A small-molecule ligand and the protein it binds are described below.
Small molecule (SMILES): CC(=O)N[C@H]1[C@H](O[C@H]2[C@H](O)[C@@H](NC(C)=O)CO[C@@H]2CO)O[C@H](CO)[C@@H](O[C@@H]2O[C@H](CO)[C@@H](O)[C@H](O)[C@@H]2O)[C@@H]1O

Binding-site contacts:
Ligand atom C4 contacts residue ASN591 of chain 1.A at 4.2 Å.
Ligand atom O7 contacts residue ASN591 of chain 1.A at 3.5 Å (h-bond).
Ligand atom C3 contacts residue GLU537 of chain 1.A at 4.5 Å.
Ligand atom O6 contacts residue LYS445 of chain 1.A at 4.1 Å.
Ligand atom C7 contacts residue MET538 of chain 1.A at 3.5 Å (hydrophobic).
Ligand atom O5 contacts residue LYS445 of chain 1.A at 3.8 Å.
Ligand atom O5 contacts residue ASN591 of chain 1.A at 2.3 Å (h-bond).
Ligand atom O6 contacts residue PRO762 of chain 1.A at 3.6 Å.
Ligand atom C6 contacts residue LYS445 of chain 1.A at 3.1 Å.
Ligand atom O7 contacts residue MET538 of chain 1.A at 2.4 Å (h-bond).
Ligand atom C8 contacts residue PRO762 of chain 1.A at 4.4 Å (hydrophobic).
Ligand atom C7 contacts residue ASN591 of chain 1.A at 3.5 Å.
Ligand atom C4 contacts residue LYS445 of chain 1.A at 3.6 Å.
Ligand atom C8 contacts residue MET538 of chain 1.A at 3.6 Å (hydrophobic).
Ligand atom C5 contacts residue LYS445 of chain 1.A at 3.7 Å.
Ligand atom C6 contacts residue PRO762 of chain 1.A at 4.3 Å (hydrophobic).
Ligand atom C1 contacts residue GLU537 of chain 1.A at 4.4 Å.
Ligand atom O3 contacts residue GLU537 of chain 1.A at 4.0 Å.
Ligand atom N2 contacts residue ASN591 of chain 1.A at 3.0 Å (h-bond).
Ligand atom O4 contacts residue GLU537 of chain 1.A at 3.8 Å.
Ligand atom C7 contacts residue GLU537 of chain 1.A at 4.2 Å.
Ligand atom C1 contacts residue ASN591 of chain 1.A at 1.4 Å.
Ligand atom C5 contacts residue GLU537 of chain 1.A at 4.0 Å.
Ligand atom C4 contacts residue GLU537 of chain 1.A at 4.4 Å.
Ligand atom C5 contacts residue ASN591 of chain 1.A at 3.6 Å.
Ligand atom O6 contacts residue THR763 of chain 1.A at 4.3 Å.
Ligand atom O4 contacts residue LYS445 of chain 1.A at 4.1 Å.
Ligand atom O2 contacts residue GLU537 of chain 1.A at 4.4 Å.
Ligand atom O7 contacts residue GLU537 of chain 1.A at 3.3 Å.
Ligand atom C3 contacts residue ASN591 of chain 1.A at 3.8 Å.
Ligand atom O2 contacts residue LYS445 of chain 1.A at 3.7 Å.
Ligand atom C2 contacts residue ASN591 of chain 1.A at 2.5 Å.

Sequence of chain 1.A:
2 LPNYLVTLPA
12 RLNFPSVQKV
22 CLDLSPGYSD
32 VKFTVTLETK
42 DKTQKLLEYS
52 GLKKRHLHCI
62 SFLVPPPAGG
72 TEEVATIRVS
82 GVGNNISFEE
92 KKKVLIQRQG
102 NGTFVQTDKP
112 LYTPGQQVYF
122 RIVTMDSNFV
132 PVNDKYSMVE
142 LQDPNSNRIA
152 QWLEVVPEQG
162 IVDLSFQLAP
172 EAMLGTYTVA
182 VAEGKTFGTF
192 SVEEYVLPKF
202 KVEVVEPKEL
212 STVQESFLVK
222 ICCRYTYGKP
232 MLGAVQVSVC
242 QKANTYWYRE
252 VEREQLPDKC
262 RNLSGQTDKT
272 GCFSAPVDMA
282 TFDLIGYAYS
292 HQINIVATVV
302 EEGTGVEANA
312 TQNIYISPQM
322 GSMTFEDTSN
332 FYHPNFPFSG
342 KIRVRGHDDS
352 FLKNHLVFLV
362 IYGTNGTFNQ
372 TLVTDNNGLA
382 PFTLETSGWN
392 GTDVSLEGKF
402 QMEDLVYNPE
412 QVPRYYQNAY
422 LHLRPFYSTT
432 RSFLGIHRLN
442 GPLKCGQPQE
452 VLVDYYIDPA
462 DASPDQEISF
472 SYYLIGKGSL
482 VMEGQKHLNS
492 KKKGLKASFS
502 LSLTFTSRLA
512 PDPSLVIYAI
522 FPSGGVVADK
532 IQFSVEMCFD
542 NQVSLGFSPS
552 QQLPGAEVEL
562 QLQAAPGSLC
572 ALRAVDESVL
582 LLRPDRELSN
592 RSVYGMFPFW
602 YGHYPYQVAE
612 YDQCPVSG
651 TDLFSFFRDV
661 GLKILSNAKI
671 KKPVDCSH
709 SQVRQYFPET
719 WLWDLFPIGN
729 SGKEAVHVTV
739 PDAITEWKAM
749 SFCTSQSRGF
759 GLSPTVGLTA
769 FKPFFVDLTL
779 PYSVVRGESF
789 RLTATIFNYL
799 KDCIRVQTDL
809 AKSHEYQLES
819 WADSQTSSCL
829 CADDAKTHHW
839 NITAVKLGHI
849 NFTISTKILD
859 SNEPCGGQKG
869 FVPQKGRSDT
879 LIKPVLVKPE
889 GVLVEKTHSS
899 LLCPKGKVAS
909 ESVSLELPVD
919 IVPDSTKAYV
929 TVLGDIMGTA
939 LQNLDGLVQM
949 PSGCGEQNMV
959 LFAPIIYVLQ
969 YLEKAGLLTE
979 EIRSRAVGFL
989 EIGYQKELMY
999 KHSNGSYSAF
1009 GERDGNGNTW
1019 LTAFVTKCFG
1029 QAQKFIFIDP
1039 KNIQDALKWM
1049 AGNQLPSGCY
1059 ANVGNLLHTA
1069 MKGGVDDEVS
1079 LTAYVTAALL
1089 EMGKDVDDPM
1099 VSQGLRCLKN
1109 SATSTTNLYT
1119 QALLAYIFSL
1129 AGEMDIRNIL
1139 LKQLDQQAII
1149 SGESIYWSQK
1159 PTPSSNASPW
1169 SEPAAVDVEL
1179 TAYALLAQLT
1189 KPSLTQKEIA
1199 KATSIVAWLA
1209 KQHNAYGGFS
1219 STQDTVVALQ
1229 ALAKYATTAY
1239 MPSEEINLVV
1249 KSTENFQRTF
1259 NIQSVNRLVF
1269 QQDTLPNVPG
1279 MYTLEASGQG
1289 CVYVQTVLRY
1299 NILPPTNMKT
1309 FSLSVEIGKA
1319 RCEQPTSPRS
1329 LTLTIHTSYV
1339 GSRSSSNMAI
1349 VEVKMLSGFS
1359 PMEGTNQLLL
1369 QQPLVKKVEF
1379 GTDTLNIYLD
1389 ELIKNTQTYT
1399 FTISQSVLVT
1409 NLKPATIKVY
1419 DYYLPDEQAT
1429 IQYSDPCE